This protein binds this small molecule.
Small molecule (SMILES): Cc1ccc(CN(C(=O)N[C@@H](CS(=O)(=O)CC23CC4CC(CC(C4)C2)C3)C(=O)O)C(=O)c2ccc(-c3ccccc3)cc2)cc1

Binding-site contacts:
Ligand atom C32 contacts residue TYR144 of chain 1.C at 4.0 Å (hydrophobic).
Ligand atom C20 contacts residue ALA42 of chain 1.C at 3.5 Å (hydrophobic).
Ligand atom C20 contacts residue GLU45 of chain 1.C at 3.8 Å.
Ligand atom C31 contacts residue GLY87 of chain 1.C at 4.0 Å.
Ligand atom C10 contacts residue ALA53 of chain 1.C at 3.4 Å (hydrophobic).
Ligand atom C3 contacts residue ALA91 of chain 1.C at 3.7 Å (hydrophobic).
Ligand atom C12 contacts residue LEU79 of chain 1.C at 3.7 Å (hydrophobic).
Ligand atom C4 contacts residue PHE46 of chain 1.C at 3.6 Å (hydrophobic).
Ligand atom O contacts residue GLY87 of chain 1.C at 3.6 Å.
Ligand atom C10 contacts residue PHE54 of chain 1.C at 4.0 Å (hydrophobic).
Ligand atom C5 contacts residue TYR50 of chain 1.C at 3.8 Å (hydrophobic).
Ligand atom C9 contacts residue ALA53 of chain 1.C at 3.2 Å (hydrophobic).
Ligand atom C2 contacts residue GLY87 of chain 1.C at 3.7 Å.
Ligand atom C8 contacts residue ALA53 of chain 1.C at 3.9 Å (hydrophobic).
Ligand atom C34 contacts residue LEU143 of chain 1.C at 3.5 Å (hydrophobic).
Ligand atom C14 contacts residue TYR50 of chain 1.C at 3.9 Å (hydrophobic).
Ligand atom C29 contacts residue TRP86 of chain 1.C at 4.0 Å (hydrophobic).
Ligand atom O contacts residue ASN85 of chain 1.C at 3.3 Å (h-bond).
Ligand atom C18 contacts residue PHE46 of chain 1.C at 3.9 Å (hydrophobic).
Ligand atom C19 contacts residue GLY87 of chain 1.C at 3.5 Å.
Ligand atom C3 contacts residue PHE46 of chain 1.C at 3.7 Å (hydrophobic).
Ligand atom C18 contacts residue GLY87 of chain 1.C at 4.0 Å.
Ligand atom O4 contacts residue ASN85 of chain 1.C at 4.0 Å.
Ligand atom C19 contacts residue PHE46 of chain 1.C at 3.8 Å (hydrophobic).
Ligand atom C2 contacts residue ARG88 of chain 1.C at 3.9 Å.
Ligand atom C6 contacts residue TYR50 of chain 1.C at 3.9 Å (hydrophobic).
Ligand atom C15 contacts residue ARG49 of chain 1.C at 3.5 Å.
Ligand atom C18 contacts residue VAL90 of chain 1.C at 4.0 Å (hydrophobic).
Ligand atom O3 contacts residue ASN85 of chain 1.C at 3.3 Å (h-bond).
Ligand atom C29 contacts residue PHE140 of chain 1.C at 3.9 Å (hydrophobic).
Ligand atom C24 contacts residue ASN85 of chain 1.C at 3.7 Å.
Ligand atom C16 contacts residue ARG49 of chain 1.C at 3.5 Å.
Ligand atom C13 contacts residue TYR50 of chain 1.C at 3.5 Å (hydrophobic).
Ligand atom C11 contacts residue LEU79 of chain 1.C at 3.9 Å (hydrophobic).
Ligand atom O contacts residue ARG88 of chain 1.C at 3.5 Å (salt-bridge).
Ligand atom C16 contacts residue GLU45 of chain 1.C at 3.7 Å.
Ligand atom O3 contacts residue GLY87 of chain 1.C at 2.9 Å (h-bond).
Ligand atom C20 contacts residue TYR144 of chain 1.C at 3.8 Å (hydrophobic).
Ligand atom C9 contacts residue PHE54 of chain 1.C at 3.5 Å (hydrophobic).
Ligand atom C28 contacts residue LEU143 of chain 1.C at 4.0 Å (hydrophobic).

Sequence of chain 1.C:
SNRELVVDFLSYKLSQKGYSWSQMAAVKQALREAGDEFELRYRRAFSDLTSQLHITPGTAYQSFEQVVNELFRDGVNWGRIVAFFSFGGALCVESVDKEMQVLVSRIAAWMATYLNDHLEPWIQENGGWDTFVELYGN